Sequence of chain 13.D:
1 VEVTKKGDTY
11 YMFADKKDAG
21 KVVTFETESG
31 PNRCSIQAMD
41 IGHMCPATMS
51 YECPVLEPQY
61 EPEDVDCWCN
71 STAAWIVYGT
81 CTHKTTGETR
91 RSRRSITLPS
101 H

The protein below binds the small molecule below.
Small molecule (SMILES): CC(=O)N[C@@H]1[C@@H](O)[C@H](O)[C@@H](CO)O[C@H]1O

Binding-site contacts:
Ligand atom O7 contacts residue SER29 of chain 13.D at 4.4 Å.
Ligand atom O6 contacts residue ARG33 of chain 13.D at 3.2 Å (salt-bridge).
Ligand atom C8 contacts residue ASN70 of chain 13.D at 3.9 Å.
Ligand atom C3 contacts residue PRO31 of chain 13.D at 3.3 Å (hydrophobic).
Ligand atom C7 contacts residue ASN70 of chain 13.D at 3.1 Å.
Ligand atom C1 contacts residue ARG33 of chain 13.D at 4.3 Å.
Ligand atom C8 contacts residue PRO31 of chain 13.D at 4.4 Å (hydrophobic).
Ligand atom C2 contacts residue ASN70 of chain 13.D at 2.5 Å.
Ligand atom O7 contacts residue PRO31 of chain 13.D at 3.2 Å (h-bond).
Ligand atom N2 contacts residue ASN32 of chain 13.D at 4.0 Å.
Ligand atom C1 contacts residue ASN70 of chain 13.D at 1.4 Å.
Ligand atom C5 contacts residue ARG33 of chain 13.D at 4.4 Å.
Ligand atom O7 contacts residue SER71 of chain 13.D at 3.8 Å.
Ligand atom C2 contacts residue PRO31 of chain 13.D at 3.4 Å (hydrophobic).
Ligand atom C7 contacts residue PRO31 of chain 13.D at 3.1 Å (hydrophobic).
Ligand atom C1 contacts residue PRO31 of chain 13.D at 4.2 Å (hydrophobic).
Ligand atom C5 contacts residue ASN70 of chain 13.D at 3.7 Å.
Ligand atom C1 contacts residue ASN32 of chain 13.D at 4.5 Å.
Ligand atom C6 contacts residue ARG33 of chain 13.D at 3.3 Å.
Ligand atom C3 contacts residue ASN70 of chain 13.D at 3.8 Å.
Ligand atom C4 contacts residue ASN70 of chain 13.D at 4.2 Å.
Ligand atom O5 contacts residue ASN70 of chain 13.D at 2.4 Å (h-bond).
Ligand atom N2 contacts residue ASN70 of chain 13.D at 2.9 Å (h-bond).
Ligand atom O3 contacts residue PRO31 of chain 13.D at 3.4 Å (h-bond).
Ligand atom O7 contacts residue ASN70 of chain 13.D at 3.3 Å (h-bond).
Ligand atom N2 contacts residue PRO31 of chain 13.D at 2.5 Å (h-bond).